A protein and the small-molecule ligand that binds it are described below.
Small molecule (SMILES): CC[C@H](C)[C@H](NC(=O)[C@H](CCC(N)=O)NC(=O)[C@H](Cc1ccc(O)cc1)NC(=O)[C@@H](NC(=O)[C@@H]1CCCN1C(=O)[C@H](CCSC)NC(=O)[C@H](Cc1ccccc1)NC(=O)[C@@H](N)CCC(N)=O)C(C)C)C(=O)N[C@@H](Cc1ccc(O)cc1)C(=O)N[C@H](C=O)CC(C)C

Sequence of chain 1.C:
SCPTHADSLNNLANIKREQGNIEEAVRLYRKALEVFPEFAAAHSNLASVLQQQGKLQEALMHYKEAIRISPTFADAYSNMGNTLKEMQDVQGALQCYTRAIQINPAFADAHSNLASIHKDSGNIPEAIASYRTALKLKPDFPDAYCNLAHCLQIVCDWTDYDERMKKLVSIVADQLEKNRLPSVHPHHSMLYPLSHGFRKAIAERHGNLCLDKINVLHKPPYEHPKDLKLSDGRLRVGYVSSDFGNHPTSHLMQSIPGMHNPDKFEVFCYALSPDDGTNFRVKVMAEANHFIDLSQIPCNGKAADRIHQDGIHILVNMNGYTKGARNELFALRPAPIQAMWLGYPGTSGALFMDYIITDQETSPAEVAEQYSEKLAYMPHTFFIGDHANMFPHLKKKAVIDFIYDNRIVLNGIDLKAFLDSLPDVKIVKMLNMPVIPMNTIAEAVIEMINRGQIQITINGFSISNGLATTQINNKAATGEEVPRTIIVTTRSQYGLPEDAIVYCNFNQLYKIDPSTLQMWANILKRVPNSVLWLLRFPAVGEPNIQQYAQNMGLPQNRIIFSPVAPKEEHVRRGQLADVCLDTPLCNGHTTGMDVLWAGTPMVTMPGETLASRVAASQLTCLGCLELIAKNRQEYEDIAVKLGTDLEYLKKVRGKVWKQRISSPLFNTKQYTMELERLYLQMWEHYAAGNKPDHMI

Binding-site contacts:
Ligand atom OH contacts residue GLU521 of chain 1.C at 3.7 Å.
Ligand atom OH contacts residue LEU519 of chain 1.C at 2.7 Å (h-bond).
Ligand atom O contacts residue SER515 of chain 1.C at 3.7 Å.
Ligand atom O contacts residue GLY475 of chain 1.C at 3.2 Å.
Ligand atom O contacts residue GLY475 of chain 1.C at 2.8 Å (h-bond).
Ligand atom CZ contacts residue SER515 of chain 1.C at 3.5 Å.
Ligand atom CD contacts residue ILE472 of chain 1.C at 3.1 Å (hydrophobic).
Ligand atom CB contacts residue ILE469 of chain 1.C at 3.6 Å (hydrophobic).
Ligand atom CD contacts residue ASN473 of chain 1.C at 3.3 Å.
Ligand atom SD contacts residue ARG474 of chain 1.C at 3.5 Å (salt-bridge).
Ligand atom N contacts residue SER515 of chain 1.C at 2.9 Å (h-bond).
Ligand atom CE1 contacts residue SER515 of chain 1.C at 3.5 Å.
Ligand atom CD1 contacts residue SER515 of chain 1.C at 3.4 Å.
Ligand atom N contacts residue SER515 of chain 1.C at 3.4 Å (h-bond).
Ligand atom CZ contacts residue GLN494 of chain 1.C at 3.2 Å.
Ligand atom CD2 contacts residue ALA491 of chain 1.C at 3.5 Å (hydrophobic).
Ligand atom O contacts residue LEU490 of chain 1.C at 3.7 Å.
Ligand atom CE2 contacts residue ALA491 of chain 1.C at 3.4 Å (hydrophobic).
Ligand atom CG1 contacts residue GLY518 of chain 1.C at 3.5 Å.
Ligand atom CB contacts residue SER515 of chain 1.C at 3.6 Å.
Ligand atom O contacts residue ASN473 of chain 1.C at 3.1 Å (h-bond).
Ligand atom CG2 contacts residue GLN516 of chain 1.C at 3.5 Å.
Ligand atom CA contacts residue ASN473 of chain 1.C at 3.6 Å.
Ligand atom CA contacts residue SER515 of chain 1.C at 3.6 Å.
Ligand atom CG1 contacts residue SER515 of chain 1.C at 3.5 Å.
Ligand atom CG1 contacts residue ASN473 of chain 1.C at 3.5 Å.
Ligand atom OE1 contacts residue ASN473 of chain 1.C at 3.2 Å.
Ligand atom NE2 contacts residue ASN473 of chain 1.C at 3.2 Å (h-bond).
Ligand atom CG contacts residue ILE472 of chain 1.C at 3.2 Å (hydrophobic).
Ligand atom CG contacts residue ASN473 of chain 1.C at 3.6 Å.
Ligand atom CB contacts residue GLY518 of chain 1.C at 3.5 Å.
Ligand atom C contacts residue GLY475 of chain 1.C at 3.7 Å.
Ligand atom CE2 contacts residue GLY518 of chain 1.C at 3.6 Å.
Ligand atom CB contacts residue SER515 of chain 1.C at 3.5 Å.
Ligand atom CZ contacts residue LEU519 of chain 1.C at 3.5 Å (hydrophobic).
Ligand atom CE1 contacts residue LEU490 of chain 1.C at 3.3 Å (hydrophobic).
Ligand atom CE2 contacts residue LEU519 of chain 1.C at 3.4 Å (hydrophobic).
Ligand atom CD1 contacts residue LEU490 of chain 1.C at 3.2 Å (hydrophobic).
Ligand atom N contacts residue ASN473 of chain 1.C at 3.0 Å (h-bond).
Ligand atom SD contacts residue ASN473 of chain 1.C at 3.7 Å.